This protein binds this small molecule.
Small molecule (SMILES): C[C@H](O)[C@H](N)[C@@H]1O[C@](O)(C(=O)O)C[C@H](O)[C@@H]1N

Sequence of chain 1.N:
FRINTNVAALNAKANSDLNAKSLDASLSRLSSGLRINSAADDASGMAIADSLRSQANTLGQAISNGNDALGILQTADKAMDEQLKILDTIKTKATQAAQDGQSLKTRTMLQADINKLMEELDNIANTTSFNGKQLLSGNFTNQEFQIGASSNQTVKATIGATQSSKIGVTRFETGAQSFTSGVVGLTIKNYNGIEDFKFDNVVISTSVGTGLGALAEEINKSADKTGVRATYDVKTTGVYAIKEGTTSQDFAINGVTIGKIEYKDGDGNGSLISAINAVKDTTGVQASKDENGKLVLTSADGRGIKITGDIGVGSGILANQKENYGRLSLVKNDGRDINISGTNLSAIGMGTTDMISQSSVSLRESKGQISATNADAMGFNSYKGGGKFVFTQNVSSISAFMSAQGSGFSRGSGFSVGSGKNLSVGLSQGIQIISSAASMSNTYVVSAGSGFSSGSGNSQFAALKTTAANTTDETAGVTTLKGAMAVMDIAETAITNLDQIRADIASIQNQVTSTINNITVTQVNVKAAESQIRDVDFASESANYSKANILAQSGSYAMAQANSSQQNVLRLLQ

Binding-site contacts:
Ligand atom C5 contacts residue SER461 of chain 1.N at 3.6 Å.
Ligand atom O1A contacts residue SER456 of chain 1.N at 3.7 Å.
Ligand atom O6 contacts residue SER461 of chain 1.N at 2.6 Å (h-bond).
Ligand atom C1 contacts residue SER456 of chain 1.N at 4.2 Å.
Ligand atom C1 contacts residue SER461 of chain 1.N at 2.3 Å.
Ligand atom N7 contacts residue SER461 of chain 1.N at 4.1 Å.
Ligand atom O4 contacts residue SER461 of chain 1.N at 4.2 Å.
Ligand atom O6 contacts residue SER456 of chain 1.N at 4.4 Å.
Ligand atom C4 contacts residue THR354 of chain 1.N at 3.4 Å.
Ligand atom C7 contacts residue ALA439 of chain 1.N at 4.0 Å (hydrophobic).
Ligand atom N5 contacts residue SER461 of chain 1.N at 4.5 Å.
Ligand atom N7 contacts residue ALA439 of chain 1.N at 3.5 Å (h-bond).
Ligand atom O4 contacts residue THR355 of chain 1.N at 4.4 Å.
Ligand atom C8 contacts residue ALA439 of chain 1.N at 3.6 Å (hydrophobic).
Ligand atom C7 contacts residue MET442 of chain 1.N at 4.5 Å (hydrophobic).
Ligand atom O1B contacts residue SER456 of chain 1.N at 4.2 Å.
Ligand atom C9 contacts residue ALA439 of chain 1.N at 3.7 Å (hydrophobic).
Ligand atom C3 contacts residue SER461 of chain 1.N at 2.2 Å.
Ligand atom N5 contacts residue THR354 of chain 1.N at 3.7 Å.
Ligand atom C6 contacts residue SER461 of chain 1.N at 3.2 Å.
Ligand atom C4 contacts residue SER461 of chain 1.N at 2.9 Å.
Ligand atom O1B contacts residue GLY457 of chain 1.N at 3.1 Å (h-bond).
Ligand atom O1B contacts residue SER458 of chain 1.N at 3.7 Å.
Ligand atom C4 contacts residue GLN462 of chain 1.N at 4.2 Å.
Ligand atom N7 contacts residue MET442 of chain 1.N at 3.6 Å.
Ligand atom C1 contacts residue GLY457 of chain 1.N at 3.2 Å.
Ligand atom O1A contacts residue GLY457 of chain 1.N at 2.8 Å (h-bond).
Ligand atom O1A contacts residue SER461 of chain 1.N at 3.5 Å (h-bond).
Ligand atom C2 contacts residue SER461 of chain 1.N at 1.4 Å.
Ligand atom O1B contacts residue SER461 of chain 1.N at 2.6 Å (h-bond).
Ligand atom O1B contacts residue GLY459 of chain 1.N at 3.7 Å.
Ligand atom O4 contacts residue GLN462 of chain 1.N at 3.8 Å.
Ligand atom O4 contacts residue THR354 of chain 1.N at 2.2 Å (h-bond).
Ligand atom C2 contacts residue GLY457 of chain 1.N at 4.4 Å.
Ligand atom C5 contacts residue THR354 of chain 1.N at 3.6 Å.